Sequence of chain 1.B:
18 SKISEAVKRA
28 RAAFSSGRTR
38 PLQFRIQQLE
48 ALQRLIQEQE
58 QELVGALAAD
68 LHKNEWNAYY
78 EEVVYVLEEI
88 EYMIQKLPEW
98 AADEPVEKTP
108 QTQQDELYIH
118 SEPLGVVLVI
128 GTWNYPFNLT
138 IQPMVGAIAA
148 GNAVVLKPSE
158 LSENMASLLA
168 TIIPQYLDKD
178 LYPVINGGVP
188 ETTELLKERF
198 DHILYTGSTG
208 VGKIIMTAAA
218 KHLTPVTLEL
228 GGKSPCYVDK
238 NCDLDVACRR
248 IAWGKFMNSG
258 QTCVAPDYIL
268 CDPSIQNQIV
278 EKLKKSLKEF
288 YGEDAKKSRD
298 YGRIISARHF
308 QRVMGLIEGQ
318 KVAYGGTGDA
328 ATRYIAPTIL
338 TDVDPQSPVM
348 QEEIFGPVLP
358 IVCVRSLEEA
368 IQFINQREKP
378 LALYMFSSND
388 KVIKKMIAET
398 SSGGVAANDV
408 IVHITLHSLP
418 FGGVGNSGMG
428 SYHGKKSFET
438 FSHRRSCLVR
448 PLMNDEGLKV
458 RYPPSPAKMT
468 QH

Binding-site contacts:
Ligand atom O11 contacts residue CYS260 of chain 1.B at 2.6 Å (h-bond).
Ligand atom O10 contacts residue TYR132 of chain 1.B at 3.5 Å.
Ligand atom C14 contacts residue ILE411 of chain 1.B at 3.6 Å (hydrophobic).
Ligand atom N16 contacts residue GLU78 of chain 1.B at 3.9 Å.
Ligand atom C1 contacts residue LEU136 of chain 1.B at 3.5 Å (hydrophobic).
Ligand atom C8 contacts residue CYS260 of chain 1.B at 2.6 Å (hydrophobic).
Ligand atom N16 contacts residue TYR82 of chain 1.B at 3.8 Å.
Ligand atom C5 contacts residue CYS260 of chain 1.B at 3.9 Å (hydrophobic).
Ligand atom C18 contacts residue TYR132 of chain 1.B at 3.1 Å (hydrophobic).
Ligand atom O10 contacts residue ASN131 of chain 1.B at 3.3 Å (h-bond).
Ligand atom N16 contacts residue ILE408 of chain 1.B at 3.5 Å.
Ligand atom C3 contacts residue HIS430 of chain 1.B at 3.6 Å.
Ligand atom C2 contacts residue PHE418 of chain 1.B at 3.2 Å (hydrophobic).
Ligand atom C17 contacts residue TYR132 of chain 1.B at 3.8 Å (hydrophobic).
Ligand atom O11 contacts residue LEU136 of chain 1.B at 3.3 Å.
Ligand atom O10 contacts residue CYS260 of chain 1.B at 2.8 Å (h-bond).
Ligand atom C15 contacts residue THR412 of chain 1.B at 3.5 Å.
Ligand atom C3 contacts residue ASN135 of chain 1.B at 3.5 Å.
Ligand atom C2 contacts residue HIS430 of chain 1.B at 3.9 Å.
Ligand atom C1 contacts residue GLU226 of chain 1.B at 3.2 Å.
Ligand atom C5 contacts residue ILE411 of chain 1.B at 3.6 Å (hydrophobic).
Ligand atom C6 contacts residue GLU226 of chain 1.B at 3.7 Å.
Ligand atom C15 contacts residue ILE408 of chain 1.B at 3.5 Å (hydrophobic).
Ligand atom C17 contacts residue MET254 of chain 1.B at 3.5 Å (hydrophobic).
Ligand atom C6 contacts residue CYS260 of chain 1.B at 2.9 Å (hydrophobic).
Ligand atom C1 contacts residue CYS260 of chain 1.B at 3.6 Å (hydrophobic).
Ligand atom C6 contacts residue LEU136 of chain 1.B at 3.6 Å (hydrophobic).
Ligand atom O11 contacts residue GLU226 of chain 1.B at 2.9 Å (salt-bridge).
Ligand atom C4 contacts residue ILE411 of chain 1.B at 3.6 Å (hydrophobic).
Ligand atom O10 contacts residue THR259 of chain 1.B at 3.3 Å.
Ligand atom C17 contacts residue ILE408 of chain 1.B at 3.4 Å (hydrophobic).
Ligand atom C1 contacts residue PHE418 of chain 1.B at 3.2 Å (hydrophobic).
Ligand atom C7 contacts residue GLU226 of chain 1.B at 3.4 Å.
Ligand atom C2 contacts residue TYR429 of chain 1.B at 3.7 Å (hydrophobic).
Ligand atom N13 contacts residue ILE411 of chain 1.B at 3.9 Å.
Ligand atom N9 contacts residue CYS260 of chain 1.B at 3.7 Å.
Ligand atom C7 contacts residue CYS260 of chain 1.B at 1.8 Å (hydrophobic).
Ligand atom C4 contacts residue ASN135 of chain 1.B at 3.6 Å.
Ligand atom C2 contacts residue LEU136 of chain 1.B at 3.7 Å (hydrophobic).
Ligand atom C12 contacts residue TYR132 of chain 1.B at 3.4 Å (hydrophobic).

This small molecule binds to this protein.
Small molecule (SMILES): O=C1[C@@H](O)c2ccccc2N1CN1CCN(Cc2ccc3c(c2)OCO3)CC1